Binding-site contacts:
Ligand atom CA contacts residue ASN68 of chain 1.D at 3.5 Å.
Ligand atom C contacts residue ASN81 of chain 1.E at 3.5 Å.
Ligand atom CB contacts residue PHE12 of chain 1.E at 3.5 Å (hydrophobic).
Ligand atom CD2 contacts residue ASP56 of chain 1.E at 3.5 Å.
Ligand atom O contacts residue GLN8 of chain 1.D at 3.2 Å (h-bond).
Ligand atom O contacts residue PHE53 of chain 1.D at 3.2 Å.
Ligand atom O contacts residue TRP60 of chain 1.E at 3.0 Å (h-bond).
Ligand atom OE1 contacts residue GLN69 of chain 1.E at 3.1 Å (h-bond).
Ligand atom NZ contacts residue ASN61 of chain 1.D at 2.6 Å (h-bond).
Ligand atom NE2 contacts residue GLN69 of chain 1.E at 3.5 Å (h-bond).
Ligand atom CA contacts residue GLN8 of chain 1.D at 3.5 Å.
Ligand atom O contacts residue ASN68 of chain 1.D at 2.8 Å (h-bond).
Ligand atom CG1 contacts residue ASN81 of chain 1.E at 3.6 Å.
Ligand atom O contacts residue TYR77 of chain 1.E at 3.2 Å.
Ligand atom SG contacts residue CYS64 of chain 1.D at 2.1 Å (h-bond).
Ligand atom CG contacts residue ARG70 of chain 1.E at 3.5 Å.
Ligand atom CB contacts residue PRO55 of chain 1.E at 3.5 Å (hydrophobic).
Ligand atom O contacts residue CYS64 of chain 1.D at 3.4 Å (h-bond).
Ligand atom N contacts residue ASN81 of chain 1.E at 2.8 Å (h-bond).
Ligand atom O contacts residue ARG70 of chain 1.E at 2.9 Å (salt-bridge).
Ligand atom CD1 contacts residue LEU66 of chain 1.E at 3.5 Å (hydrophobic).
Ligand atom CG contacts residue ASN68 of chain 1.D at 3.5 Å.
Ligand atom O contacts residue ARG75 of chain 1.D at 2.9 Å (salt-bridge).
Ligand atom N contacts residue ASN68 of chain 1.D at 3.0 Å (h-bond).
Ligand atom CA contacts residue ASN61 of chain 1.D at 3.5 Å.
Ligand atom CG contacts residue TYR77 of chain 1.E at 3.5 Å (hydrophobic).
Ligand atom C contacts residue CYS64 of chain 1.D at 3.5 Å (hydrophobic).
Ligand atom NZ contacts residue GLY57 of chain 1.D at 2.7 Å (h-bond).
Ligand atom O contacts residue ASN81 of chain 1.E at 2.8 Å (h-bond).
Ligand atom N contacts residue ASN61 of chain 1.D at 3.0 Å (h-bond).
Ligand atom N contacts residue GLN8 of chain 1.D at 3.0 Å (h-bond).
Ligand atom CB contacts residue ASP56 of chain 1.E at 3.5 Å.
Ligand atom CB contacts residue CYS64 of chain 1.D at 3.1 Å (hydrophobic).
Ligand atom N contacts residue ASP56 of chain 1.E at 3.1 Å (salt-bridge).
Ligand atom N contacts residue SER52 of chain 1.D at 3.0 Å (h-bond).
Ligand atom CA contacts residue ASN81 of chain 1.E at 3.4 Å.
Ligand atom O contacts residue ASN61 of chain 1.D at 2.9 Å (h-bond).
Ligand atom CE contacts residue GLY57 of chain 1.D at 3.4 Å.
Ligand atom O contacts residue PHE23 of chain 1.D at 3.5 Å.
Ligand atom CD1 contacts residue TYR46 of chain 1.E at 3.0 Å (hydrophobic).

The small molecule below binds the protein below.
Small molecule (SMILES): CC(C)C[C@H](NC(=O)[C@H](CCCCN)NC(=O)[C@H](CC(C)C)NC(=O)[C@H](CS)NC(=O)[C@H](CC(N)=O)NC(=O)[C@H](CCC(N)=O)NC(=O)[C@H](CCCCN)NC(=O)[C@@H](NC(=O)[C@@H](N)C(C)C)C(C)C)C(=O)N[C@@H](C)C(=O)N[C@H](C=O)[C@@H](C)O

Sequence of chain 1.D:
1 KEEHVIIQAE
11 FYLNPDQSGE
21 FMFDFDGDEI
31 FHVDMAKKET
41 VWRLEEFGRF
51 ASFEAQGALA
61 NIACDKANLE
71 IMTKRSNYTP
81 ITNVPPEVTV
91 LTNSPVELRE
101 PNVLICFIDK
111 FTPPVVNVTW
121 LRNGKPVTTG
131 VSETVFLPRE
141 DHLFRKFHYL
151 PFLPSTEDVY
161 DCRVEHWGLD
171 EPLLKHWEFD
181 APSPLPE

Sequence of chain 1.E:
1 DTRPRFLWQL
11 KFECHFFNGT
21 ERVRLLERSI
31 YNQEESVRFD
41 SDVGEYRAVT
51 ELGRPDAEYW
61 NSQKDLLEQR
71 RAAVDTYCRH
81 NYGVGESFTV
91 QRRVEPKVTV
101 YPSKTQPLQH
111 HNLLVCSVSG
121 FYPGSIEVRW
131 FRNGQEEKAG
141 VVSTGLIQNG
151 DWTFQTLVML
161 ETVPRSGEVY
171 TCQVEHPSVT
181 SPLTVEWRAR